A protein and the small-molecule ligand that binds it are described below.
Small molecule (SMILES): CC1=C(/C=C/C(C)=C/C=C/C(C)=C/CO)C(C)(C)CCC1

Sequence of chain 1.A:
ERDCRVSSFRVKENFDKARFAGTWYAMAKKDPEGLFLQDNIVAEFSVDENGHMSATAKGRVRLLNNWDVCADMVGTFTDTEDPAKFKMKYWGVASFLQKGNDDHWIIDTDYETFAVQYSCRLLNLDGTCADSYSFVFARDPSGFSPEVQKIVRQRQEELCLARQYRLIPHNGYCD

Binding-site contacts:
Ligand atom O1 contacts residue GLN98 of chain 1.A at 3.0 Å (h-bond).
Ligand atom C2 contacts residue HIS104 of chain 1.A at 4.2 Å.
Ligand atom C19 contacts residue TYR90 of chain 1.A at 4.2 Å (hydrophobic).
Ligand atom C4 contacts residue MET88 of chain 1.A at 4.2 Å (hydrophobic).
Ligand atom C7 contacts residue MET88 of chain 1.A at 3.9 Å (hydrophobic).
Ligand atom C19 contacts residue TYR133 of chain 1.A at 4.3 Å (hydrophobic).
Ligand atom C3 contacts residue PHE45 of chain 1.A at 4.3 Å (hydrophobic).
Ligand atom C18 contacts residue MET88 of chain 1.A at 4.2 Å (hydrophobic).
Ligand atom C15 contacts residue LEU35 of chain 1.A at 4.3 Å (hydrophobic).
Ligand atom C5 contacts residue MET88 of chain 1.A at 3.9 Å (hydrophobic).
Ligand atom O1 contacts residue LEU97 of chain 1.A at 3.5 Å.
Ligand atom C14 contacts residue GLN98 of chain 1.A at 4.2 Å.
Ligand atom C20 contacts residue PHE36 of chain 1.A at 4.0 Å (hydrophobic).
Ligand atom O1 contacts residue LEU35 of chain 1.A at 4.3 Å.
Ligand atom C9 contacts residue LEU37 of chain 1.A at 4.2 Å (hydrophobic).
Ligand atom C15 contacts residue LEU97 of chain 1.A at 4.3 Å (hydrophobic).
Ligand atom C18 contacts residue GLY75 of chain 1.A at 4.3 Å.
Ligand atom C15 contacts residue GLN98 of chain 1.A at 4.1 Å.
Ligand atom C10 contacts residue LEU37 of chain 1.A at 3.9 Å (hydrophobic).
Ligand atom C8 contacts residue LEU37 of chain 1.A at 4.3 Å (hydrophobic).
Ligand atom C17 contacts residue PHE135 of chain 1.A at 3.9 Å (hydrophobic).
Ligand atom C2 contacts residue PHE45 of chain 1.A at 4.3 Å (hydrophobic).
Ligand atom C3 contacts residue ALA55 of chain 1.A at 4.2 Å (hydrophobic).
Ligand atom C19 contacts residue PHE36 of chain 1.A at 4.3 Å (hydrophobic).
Ligand atom C20 contacts residue LEU35 of chain 1.A at 3.7 Å (hydrophobic).
Ligand atom C13 contacts residue GLN98 of chain 1.A at 4.2 Å.
Ligand atom C16 contacts residue PHE135 of chain 1.A at 4.2 Å (hydrophobic).
Ligand atom C18 contacts residue VAL74 of chain 1.A at 4.3 Å (hydrophobic).
Ligand atom C4 contacts residue ALA55 of chain 1.A at 4.1 Å (hydrophobic).
Ligand atom C15 contacts residue VAL61 of chain 1.A at 4.2 Å (hydrophobic).
Ligand atom C11 contacts residue MET73 of chain 1.A at 4.2 Å (hydrophobic).
Ligand atom C12 contacts residue LEU37 of chain 1.A at 3.8 Å (hydrophobic).
Ligand atom C3 contacts residue ALA57 of chain 1.A at 4.3 Å (hydrophobic).
Ligand atom C12 contacts residue MET73 of chain 1.A at 3.9 Å (hydrophobic).
Ligand atom C11 contacts residue LEU37 of chain 1.A at 4.0 Å (hydrophobic).
Ligand atom C16 contacts residue HIS104 of chain 1.A at 4.1 Å.
Ligand atom C10 contacts residue MET73 of chain 1.A at 4.0 Å (hydrophobic).
Ligand atom C18 contacts residue TYR90 of chain 1.A at 4.0 Å (hydrophobic).
Ligand atom C20 contacts residue GLN98 of chain 1.A at 3.9 Å.
Ligand atom C6 contacts residue MET88 of chain 1.A at 3.9 Å (hydrophobic).